A protein and the small-molecule ligand that binds it are described below.
Small molecule (SMILES): Nc1ccn([C@H]2C[C@H](O)[C@@H](COP(=O)(O)O)O2)c(=O)n1

Sequence of chain 1.BB:
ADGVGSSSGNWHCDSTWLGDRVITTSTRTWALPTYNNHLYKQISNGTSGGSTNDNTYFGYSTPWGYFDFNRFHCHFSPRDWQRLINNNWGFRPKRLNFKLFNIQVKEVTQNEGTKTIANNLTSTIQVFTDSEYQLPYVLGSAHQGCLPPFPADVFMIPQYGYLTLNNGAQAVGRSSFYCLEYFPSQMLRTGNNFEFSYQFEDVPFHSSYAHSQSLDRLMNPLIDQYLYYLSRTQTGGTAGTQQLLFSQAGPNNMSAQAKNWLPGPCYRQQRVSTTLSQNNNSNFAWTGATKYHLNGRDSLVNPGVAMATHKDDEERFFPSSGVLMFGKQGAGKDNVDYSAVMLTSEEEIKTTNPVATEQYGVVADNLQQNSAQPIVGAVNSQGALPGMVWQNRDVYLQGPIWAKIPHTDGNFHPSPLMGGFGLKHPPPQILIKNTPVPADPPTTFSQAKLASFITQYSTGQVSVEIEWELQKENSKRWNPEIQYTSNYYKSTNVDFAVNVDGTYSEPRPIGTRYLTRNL

Binding-site contacts:
Ligand atom C5 contacts residue ASP202 of chain 1.BB at 3.1 Å.
Ligand atom O2 contacts residue DA1 of chain 1.LF at 3.4 Å (h-bond).
Ligand atom C2 contacts residue DA1 of chain 1.LF at 4.2 Å.
Ligand atom C1' contacts residue DA1 of chain 1.LF at 3.9 Å.
Ligand atom C5 contacts residue VAL203 of chain 1.BB at 3.8 Å (hydrophobic).
Ligand atom N1 contacts residue PRO204 of chain 1.BB at 4.2 Å.
Ligand atom C5 contacts residue PRO204 of chain 1.BB at 3.6 Å (hydrophobic).
Ligand atom O3' contacts residue DA1 of chain 1.LF at 1.6 Å.
Ligand atom C5' contacts residue PRO204 of chain 1.BB at 4.5 Å (hydrophobic).
Ligand atom N4 contacts residue VAL203 of chain 1.BB at 3.4 Å (h-bond).
Ligand atom C4 contacts residue VAL203 of chain 1.BB at 4.1 Å (hydrophobic).
Ligand atom C4' contacts residue DA1 of chain 1.LF at 4.0 Å.
Ligand atom C3' contacts residue DA1 of chain 1.LF at 2.6 Å.
Ligand atom N3 contacts residue ASP202 of chain 1.BB at 4.2 Å.
Ligand atom C6 contacts residue PRO204 of chain 1.BB at 3.9 Å (hydrophobic).
Ligand atom C4 contacts residue PRO204 of chain 1.BB at 3.8 Å (hydrophobic).
Ligand atom N4 contacts residue ASP202 of chain 1.BB at 2.4 Å (salt-bridge).
Ligand atom N4 contacts residue PRO204 of chain 1.BB at 4.2 Å.
Ligand atom C4 contacts residue ASP202 of chain 1.BB at 3.0 Å.
Ligand atom C2' contacts residue DA1 of chain 1.LF at 2.9 Å.
Ligand atom C2' contacts residue PRO204 of chain 1.BB at 4.0 Å (hydrophobic).
Ligand atom C2 contacts residue PRO204 of chain 1.BB at 4.3 Å (hydrophobic).
Ligand atom N3 contacts residue PRO204 of chain 1.BB at 4.0 Å.
Ligand atom C6 contacts residue ASP202 of chain 1.BB at 4.3 Å.